This protein binds this small molecule.
Small molecule (SMILES): [H]/N=C(/N)NCCC[C@H](NC(=O)[C@H](Cc1ccccc1)NC(=O)[C@@H](Cc1ccccc1)NC(=O)CCOCC#C)C(C)=O

Sequence of chain 1.A:
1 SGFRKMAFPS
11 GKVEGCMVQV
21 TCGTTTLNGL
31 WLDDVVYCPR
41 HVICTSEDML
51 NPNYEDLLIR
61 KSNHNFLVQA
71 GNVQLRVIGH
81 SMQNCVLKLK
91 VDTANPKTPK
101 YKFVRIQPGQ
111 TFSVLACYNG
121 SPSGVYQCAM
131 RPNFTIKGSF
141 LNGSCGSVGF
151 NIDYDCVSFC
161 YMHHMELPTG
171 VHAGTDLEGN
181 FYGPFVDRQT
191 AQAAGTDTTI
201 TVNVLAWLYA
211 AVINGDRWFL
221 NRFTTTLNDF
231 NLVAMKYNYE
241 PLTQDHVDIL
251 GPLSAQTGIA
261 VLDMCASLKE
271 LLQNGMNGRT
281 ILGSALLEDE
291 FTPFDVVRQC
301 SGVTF

Binding-site contacts:
Ligand atom C08 contacts residue GLU166 of chain 1.A at 3.9 Å.
Ligand atom C38 contacts residue THR190 of chain 1.A at 3.4 Å.
Ligand atom N36 contacts residue THR26 of chain 1.A at 3.2 Å (h-bond).
Ligand atom C23 contacts residue HIS164 of chain 1.A at 3.6 Å.
Ligand atom C17 contacts residue HIS41 of chain 1.A at 3.6 Å.
Ligand atom C20 contacts residue CYS145 of chain 1.A at 3.2 Å (hydrophobic).
Ligand atom C20 contacts residue HIS41 of chain 1.A at 3.5 Å.
Ligand atom C22 contacts residue ASP187 of chain 1.A at 3.7 Å.
Ligand atom C25 contacts residue MET49 of chain 1.A at 3.4 Å (hydrophobic).
Ligand atom C29 contacts residue CYS145 of chain 1.A at 1.8 Å (hydrophobic).
Ligand atom C21 contacts residue ARG188 of chain 1.A at 3.3 Å.
Ligand atom O09 contacts residue LEU167 of chain 1.A at 3.7 Å.
Ligand atom C26 contacts residue GLN189 of chain 1.A at 3.8 Å.
Ligand atom C31 contacts residue THR26 of chain 1.A at 3.5 Å.
Ligand atom O14 contacts residue MET165 of chain 1.A at 3.3 Å.
Ligand atom C37 contacts residue THR190 of chain 1.A at 3.8 Å.
Ligand atom C32 contacts residue THR26 of chain 1.A at 3.5 Å.
Ligand atom C04 contacts residue GLU166 of chain 1.A at 3.6 Å.
Ligand atom N18 contacts residue HIS41 of chain 1.A at 3.0 Å (h-bond).
Ligand atom N36 contacts residue GLY143 of chain 1.A at 3.3 Å.
Ligand atom O30 contacts residue CYS145 of chain 1.A at 3.3 Å (h-bond).
Ligand atom C24 contacts residue MET49 of chain 1.A at 3.6 Å (hydrophobic).
Ligand atom C23 contacts residue MET165 of chain 1.A at 3.7 Å (hydrophobic).
Ligand atom O30 contacts residue SER144 of chain 1.A at 3.4 Å (h-bond).
Ligand atom C37 contacts residue GLN189 of chain 1.A at 3.8 Å.
Ligand atom C32 contacts residue THR25 of chain 1.A at 3.8 Å.
Ligand atom C10 contacts residue PRO168 of chain 1.A at 3.5 Å (hydrophobic).
Ligand atom C26 contacts residue ARG188 of chain 1.A at 3.6 Å.
Ligand atom O14 contacts residue GLU166 of chain 1.A at 3.0 Å (salt-bridge).
Ligand atom C05 contacts residue GLU166 of chain 1.A at 3.6 Å.
Ligand atom C21 contacts residue VAL186 of chain 1.A at 3.9 Å (hydrophobic).
Ligand atom C26 contacts residue MET49 of chain 1.A at 3.7 Å (hydrophobic).
Ligand atom O30 contacts residue GLY143 of chain 1.A at 2.9 Å (h-bond).
Ligand atom C27 contacts residue CYS145 of chain 1.A at 2.6 Å (hydrophobic).
Ligand atom N18 contacts residue CYS145 of chain 1.A at 3.1 Å (h-bond).
Ligand atom C07 contacts residue GLU166 of chain 1.A at 3.2 Å.
Ligand atom O09 contacts residue GLU166 of chain 1.A at 3.5 Å (salt-bridge).
Ligand atom N35 contacts residue ASN142 of chain 1.A at 3.7 Å.
Ligand atom N02 contacts residue GLU166 of chain 1.A at 2.8 Å (salt-bridge).
Ligand atom C22 contacts residue MET165 of chain 1.A at 3.6 Å (hydrophobic).